A small-molecule ligand and the protein it binds are described below.
Small molecule (SMILES): C[C@H](O)CCCC(=O)CCC/C=C/c1cc(O)cc(O)c1

Sequence of chain 1.A:
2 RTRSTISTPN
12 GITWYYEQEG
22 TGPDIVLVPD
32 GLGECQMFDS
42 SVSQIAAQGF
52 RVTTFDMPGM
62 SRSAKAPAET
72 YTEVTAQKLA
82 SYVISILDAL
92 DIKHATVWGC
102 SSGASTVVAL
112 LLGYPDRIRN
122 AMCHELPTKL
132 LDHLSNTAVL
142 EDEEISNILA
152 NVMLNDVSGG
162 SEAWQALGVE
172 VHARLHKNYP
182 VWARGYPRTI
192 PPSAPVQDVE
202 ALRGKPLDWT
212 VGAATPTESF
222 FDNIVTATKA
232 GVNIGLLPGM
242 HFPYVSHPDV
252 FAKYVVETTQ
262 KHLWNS

Binding-site contacts:
Ligand atom C9P contacts residue TRP183 of chain 1.A at 3.3 Å (hydrophobic).
Ligand atom O10 contacts residue GLY32 of chain 1.A at 2.8 Å (h-bond).
Ligand atom C6P contacts residue MET154 of chain 1.A at 3.5 Å (hydrophobic).
Ligand atom C7P contacts residue TRP183 of chain 1.A at 3.5 Å (hydrophobic).
Ligand atom C4 contacts residue PRO192 of chain 1.A at 4.0 Å (hydrophobic).
Ligand atom O6P contacts residue MET154 of chain 1.A at 3.5 Å.
Ligand atom C8P contacts residue TRP183 of chain 1.A at 3.8 Å (hydrophobic).
Ligand atom O4 contacts residue PRO192 of chain 1.A at 3.9 Å.
Ligand atom C8P contacts residue MET154 of chain 1.A at 3.6 Å (hydrophobic).
Ligand atom C1 contacts residue PRO128 of chain 1.A at 3.9 Å (hydrophobic).
Ligand atom C11 contacts residue PHE243 of chain 1.A at 3.4 Å (hydrophobic).
Ligand atom C1P contacts residue SER102 of chain 1.A at 3.2 Å.
Ligand atom O6P contacts residue HIS242 of chain 1.A at 3.5 Å.
Ligand atom C3 contacts residue PRO188 of chain 1.A at 3.5 Å (hydrophobic).
Ligand atom C2 contacts residue PRO188 of chain 1.A at 3.8 Å (hydrophobic).
Ligand atom O2 contacts residue PRO192 of chain 1.A at 3.9 Å.
Ligand atom C11 contacts residue HIS242 of chain 1.A at 3.7 Å.
Ligand atom O10 contacts residue ASP31 of chain 1.A at 3.6 Å.
Ligand atom O4 contacts residue LYS130 of chain 1.A at 3.5 Å (salt-bridge).
Ligand atom C7P contacts residue MET154 of chain 1.A at 3.6 Å (hydrophobic).
Ligand atom O4 contacts residue LEU135 of chain 1.A at 3.8 Å.
Ligand atom C11 contacts residue LEU33 of chain 1.A at 3.9 Å (hydrophobic).
Ligand atom C10 contacts residue SER102 of chain 1.A at 3.5 Å.
Ligand atom C1 contacts residue SER102 of chain 1.A at 4.0 Å.
Ligand atom C3 contacts residue PRO192 of chain 1.A at 3.5 Å (hydrophobic).
Ligand atom O2 contacts residue TYR187 of chain 1.A at 3.4 Å (h-bond).
Ligand atom C2 contacts residue TRP183 of chain 1.A at 3.9 Å (hydrophobic).
Ligand atom C10 contacts residue HIS242 of chain 1.A at 3.8 Å.
Ligand atom O10 contacts residue SER102 of chain 1.A at 2.9 Å (h-bond).
Ligand atom C5P contacts residue LEU135 of chain 1.A at 4.0 Å (hydrophobic).
Ligand atom O2 contacts residue ILE191 of chain 1.A at 3.3 Å.
Ligand atom C10 contacts residue GLY32 of chain 1.A at 3.9 Å.
Ligand atom C4 contacts residue LEU135 of chain 1.A at 3.9 Å (hydrophobic).
Ligand atom C11 contacts residue ASP31 of chain 1.A at 3.2 Å.
Ligand atom O2 contacts residue PRO188 of chain 1.A at 3.4 Å.
Ligand atom O4 contacts residue LEU132 of chain 1.A at 3.4 Å.
Ligand atom C3P contacts residue HIS242 of chain 1.A at 3.4 Å.
Ligand atom C5 contacts residue LEU135 of chain 1.A at 3.6 Å (hydrophobic).
Ligand atom C6 contacts residue PRO128 of chain 1.A at 3.9 Å (hydrophobic).
Ligand atom C1 contacts residue TRP183 of chain 1.A at 3.7 Å (hydrophobic).